This protein binds this small molecule.
Small molecule (SMILES): CC(C)CCC[C@@H](C)[C@H]1CC[C@H]2[C@@H]3CC=C4C[C@@H](OC(=O)CCC(=O)O)CC[C@]4(C)[C@H]3CC[C@]12C

Sequence of chain 1.A:
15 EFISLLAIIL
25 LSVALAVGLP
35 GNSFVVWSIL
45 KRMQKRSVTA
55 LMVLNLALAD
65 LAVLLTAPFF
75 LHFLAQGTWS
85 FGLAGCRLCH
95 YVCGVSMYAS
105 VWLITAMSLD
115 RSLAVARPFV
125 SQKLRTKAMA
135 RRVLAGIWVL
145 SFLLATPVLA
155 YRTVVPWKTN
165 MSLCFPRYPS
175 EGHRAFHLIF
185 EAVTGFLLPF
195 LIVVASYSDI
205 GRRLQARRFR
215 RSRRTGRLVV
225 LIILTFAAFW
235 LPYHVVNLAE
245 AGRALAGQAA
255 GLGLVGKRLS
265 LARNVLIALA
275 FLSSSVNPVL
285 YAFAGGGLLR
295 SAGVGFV

Binding-site contacts:
Ligand atom CAX contacts residue ARG262 of chain 1.A at 4.1 Å.
Ligand atom CAJ contacts residue Y011 of chain 1.I at 3.8 Å.
Ligand atom CBA contacts residue ALA232 of chain 1.A at 4.5 Å (hydrophobic).
Ligand atom CAD contacts residue ALA266 of chain 1.A at 3.3 Å (hydrophobic).
Ligand atom CAN contacts residue Y011 of chain 1.I at 4.3 Å.
Ligand atom CAO contacts residue Y011 of chain 1.I at 3.8 Å.
Ligand atom CAT contacts residue Y011 of chain 1.I at 4.4 Å.
Ligand atom CAA contacts residue ALA232 of chain 1.A at 4.0 Å (hydrophobic).
Ligand atom CAL contacts residue ARG262 of chain 1.A at 3.7 Å.
Ligand atom OAW contacts residue ARG262 of chain 1.A at 3.5 Å.
Ligand atom CAE contacts residue LEU270 of chain 1.A at 4.2 Å (hydrophobic).
Ligand atom CAN contacts residue PRO236 of chain 1.A at 4.0 Å (hydrophobic).
Ligand atom OAF contacts residue ARG262 of chain 1.A at 3.4 Å (salt-bridge).
Ligand atom CAB contacts residue Y011 of chain 1.I at 3.7 Å.
Ligand atom CAM contacts residue ARG262 of chain 1.A at 3.7 Å.
Ligand atom CAR contacts residue ARG262 of chain 1.A at 4.4 Å.
Ligand atom OAG contacts residue ARG262 of chain 1.A at 3.7 Å.
Ligand atom CAB contacts residue ALA232 of chain 1.A at 4.0 Å (hydrophobic).
Ligand atom CAY contacts residue ARG262 of chain 1.A at 3.4 Å.
Ligand atom CAS contacts residue Y011 of chain 1.I at 3.9 Å.
Ligand atom CAA contacts residue LEU273 of chain 1.A at 4.3 Å (hydrophobic).
Ligand atom CAU contacts residue Y011 of chain 1.I at 4.3 Å.